Sequence of chain 2.A:
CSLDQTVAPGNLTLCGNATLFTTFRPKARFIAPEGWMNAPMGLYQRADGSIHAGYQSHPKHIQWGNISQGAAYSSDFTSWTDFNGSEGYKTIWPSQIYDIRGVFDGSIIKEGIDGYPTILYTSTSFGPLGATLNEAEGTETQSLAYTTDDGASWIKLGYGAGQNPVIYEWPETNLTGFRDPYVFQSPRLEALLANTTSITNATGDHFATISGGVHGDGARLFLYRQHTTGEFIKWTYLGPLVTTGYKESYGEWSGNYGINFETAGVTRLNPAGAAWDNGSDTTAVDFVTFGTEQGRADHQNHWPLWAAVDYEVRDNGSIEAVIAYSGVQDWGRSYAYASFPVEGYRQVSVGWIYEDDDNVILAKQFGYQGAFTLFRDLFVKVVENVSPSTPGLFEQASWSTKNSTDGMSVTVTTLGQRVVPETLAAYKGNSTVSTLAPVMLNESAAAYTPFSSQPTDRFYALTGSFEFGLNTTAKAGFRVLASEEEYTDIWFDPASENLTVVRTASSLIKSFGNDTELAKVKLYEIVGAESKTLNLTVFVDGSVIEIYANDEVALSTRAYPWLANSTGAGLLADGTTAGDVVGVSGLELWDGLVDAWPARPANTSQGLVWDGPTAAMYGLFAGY

The protein below binds the small molecule below.
Small molecule (SMILES): CC(=O)N[C@H]1[C@H](O[C@H]2[C@H](O)[C@@H](NC(C)=O)CO[C@@H]2CO)O[C@H](CO)[C@@H](O[C@@H]2O[C@H](CO[C@H]3O[C@H](CO[C@H]4O[C@H](CO)[C@@H](O)[C@H](O)[C@@H]4O)[C@@H](O)[C@H](O[C@H]4O[C@H](CO)[C@@H](O)[C@H](O)[C@@H]4O)[C@@H]3O)[C@@H](O)[C@H](O[C@H]3O[C@H](C)[C@@H](O)[C@H](O)[C@@H]3O[C@H]3O[C@H](CO)[C@@H](O)[C@H](O)[C@@H]3O[C@H]3O[C@H](CO)[C@@H](O)[C@H](O)[C@@H]3O)[C@@H]2O)[C@@H]1O

Sequence of chain 1.A:
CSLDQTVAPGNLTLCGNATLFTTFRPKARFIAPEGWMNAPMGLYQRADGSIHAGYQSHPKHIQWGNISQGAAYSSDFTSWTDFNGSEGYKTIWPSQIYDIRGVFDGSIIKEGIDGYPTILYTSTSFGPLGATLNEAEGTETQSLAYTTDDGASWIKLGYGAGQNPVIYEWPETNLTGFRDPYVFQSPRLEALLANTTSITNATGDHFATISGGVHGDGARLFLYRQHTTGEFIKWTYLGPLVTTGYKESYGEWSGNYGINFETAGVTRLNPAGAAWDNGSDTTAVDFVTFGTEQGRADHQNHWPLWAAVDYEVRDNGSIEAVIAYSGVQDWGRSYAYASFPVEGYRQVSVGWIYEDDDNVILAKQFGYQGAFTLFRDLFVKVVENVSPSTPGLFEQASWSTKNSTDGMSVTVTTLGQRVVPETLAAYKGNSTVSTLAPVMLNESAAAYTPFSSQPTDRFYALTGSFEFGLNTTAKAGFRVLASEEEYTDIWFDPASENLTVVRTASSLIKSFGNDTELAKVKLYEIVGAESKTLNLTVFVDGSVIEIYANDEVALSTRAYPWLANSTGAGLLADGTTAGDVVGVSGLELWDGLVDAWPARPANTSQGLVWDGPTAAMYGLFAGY

Binding-site contacts:
Ligand atom O4 contacts residue MAN9 of chain 2.D at 1.8 Å (h-bond).
Ligand atom O4 contacts residue TRP134 of chain 2.A at 3.2 Å.
Ligand atom O4 contacts residue ASP155 of chain 2.A at 2.7 Å (salt-bridge).
Ligand atom N2 contacts residue GLU128 of chain 1.A at 2.9 Å (salt-bridge).
Ligand atom C1 contacts residue ASN107 of chain 1.A at 1.4 Å.
Ligand atom C8 contacts residue TYR200 of chain 2.A at 3.4 Å (hydrophobic).
Ligand atom O7 contacts residue GLN137 of chain 2.A at 2.9 Å (h-bond).
Ligand atom C6 contacts residue ASP155 of chain 2.A at 3.5 Å.
Ligand atom O6 contacts residue ILE196 of chain 2.A at 3.5 Å.
Ligand atom O4 contacts residue GLN137 of chain 2.A at 3.2 Å (h-bond).
Ligand atom O5 contacts residue SER127 of chain 1.A at 3.6 Å.
Ligand atom O3 contacts residue TRP134 of chain 2.A at 2.9 Å (h-bond).
Ligand atom O5 contacts residue LYS131 of chain 1.A at 2.8 Å (salt-bridge).
Ligand atom C8 contacts residue MAN8 of chain 2.D at 3.4 Å.
Ligand atom C4 contacts residue ASP155 of chain 2.A at 3.4 Å.
Ligand atom O7 contacts residue ASN107 of chain 1.A at 3.2 Å (h-bond).
Ligand atom C8 contacts residue GLU128 of chain 1.A at 3.6 Å.
Ligand atom O6 contacts residue TYR187 of chain 2.A at 3.6 Å.
Ligand atom C6 contacts residue TYR187 of chain 2.A at 3.5 Å (hydrophobic).
Ligand atom O3 contacts residue NAG2 of chain 2.D at 3.4 Å.
Ligand atom C8 contacts residue TRP134 of chain 1.A at 3.3 Å (hydrophobic).
Ligand atom C5 contacts residue MAN9 of chain 2.D at 3.3 Å.
Ligand atom C7 contacts residue ASN107 of chain 1.A at 3.1 Å.
Ligand atom C6 contacts residue GLU128 of chain 1.A at 3.3 Å.
Ligand atom O6 contacts residue GLY199 of chain 2.A at 3.2 Å.
Ligand atom C2 contacts residue ASN107 of chain 1.A at 2.3 Å.
Ligand atom O3 contacts residue GLN137 of chain 2.A at 2.6 Å (h-bond).
Ligand atom O6 contacts residue LYS131 of chain 1.A at 3.0 Å (salt-bridge).
Ligand atom C8 contacts residue ILE138 of chain 2.A at 3.5 Å (hydrophobic).
Ligand atom C4 contacts residue MAN9 of chain 2.D at 2.7 Å.
Ligand atom C6 contacts residue LYS131 of chain 1.A at 3.6 Å.
Ligand atom N2 contacts residue ASN107 of chain 1.A at 2.7 Å (h-bond).
Ligand atom O6 contacts residue LYS197 of chain 2.A at 2.9 Å (salt-bridge).
Ligand atom O5 contacts residue ASN107 of chain 1.A at 2.4 Å (h-bond).
Ligand atom C3 contacts residue GLN137 of chain 2.A at 3.3 Å.
Ligand atom C1 contacts residue GLU128 of chain 1.A at 3.6 Å.
Ligand atom C6 contacts residue MAN9 of chain 2.D at 3.0 Å.
Ligand atom O6 contacts residue MAN9 of chain 2.D at 3.4 Å (h-bond).
Ligand atom O6 contacts residue GLU128 of chain 1.A at 2.8 Å (salt-bridge).
Ligand atom C3 contacts residue GLU128 of chain 1.A at 3.6 Å.